The small molecule below binds the protein below.
Small molecule (SMILES): CC[C@H](C)[C@H](NC(=O)[C@H](COP(=O)(O)O)NC(=O)CNC(=O)[C@H](C)N)C(=O)N1CCC[C@H]1C(=O)NCC(=O)N[C@H](C=O)CCCN=C(N)N

Binding-site contacts:
Ligand atom CA contacts residue ASN231 of chain 1.A at 3.6 Å.
Ligand atom O contacts residue V2W1 of chain 1.D at 3.1 Å (h-bond).
Ligand atom CG contacts residue GLU19 of chain 1.A at 3.5 Å.
Ligand atom P contacts residue ARG61 of chain 1.A at 3.7 Å.
Ligand atom N contacts residue LEU234 of chain 1.A at 3.3 Å.
Ligand atom O3P contacts residue ARG134 of chain 1.A at 2.9 Å (salt-bridge).
Ligand atom P contacts residue TYR135 of chain 1.A at 3.7 Å.
Ligand atom O3P contacts residue TYR135 of chain 1.A at 2.5 Å (h-bond).
Ligand atom CG2 contacts residue LYS127 of chain 1.A at 3.3 Å.
Ligand atom CA contacts residue GOL1 of chain 1.G at 3.7 Å.
Ligand atom NH2 contacts residue LEU48 of chain 1.A at 3.5 Å.
Ligand atom O2P contacts residue ARG61 of chain 1.A at 2.9 Å (salt-bridge).
Ligand atom CZ contacts residue GLU19 of chain 1.A at 3.7 Å.
Ligand atom C contacts residue ASN180 of chain 1.A at 3.6 Å.
Ligand atom CD contacts residue GLU19 of chain 1.A at 3.7 Å.
Ligand atom CA contacts residue GOL1 of chain 1.G at 3.3 Å.
Ligand atom N contacts residue GOL1 of chain 1.G at 3.0 Å.
Ligand atom NE contacts residue GLU19 of chain 1.A at 2.8 Å (salt-bridge).
Ligand atom C contacts residue LEU179 of chain 1.A at 3.7 Å (hydrophobic).
Ligand atom O contacts residue GLU187 of chain 1.A at 3.5 Å (salt-bridge).
Ligand atom CA contacts residue ASN180 of chain 1.A at 3.4 Å.
Ligand atom O contacts residue ASN231 of chain 1.A at 3.0 Å (h-bond).
Ligand atom NH2 contacts residue GLU19 of chain 1.A at 3.0 Å (salt-bridge).
Ligand atom C contacts residue V2W1 of chain 1.D at 3.4 Å.
Ligand atom CB contacts residue ASN180 of chain 1.A at 3.3 Å.
Ligand atom C contacts residue ASN231 of chain 1.A at 3.7 Å.
Ligand atom CB contacts residue GOL1 of chain 1.G at 3.6 Å.
Ligand atom CG2 contacts residue ASN180 of chain 1.A at 3.4 Å.
Ligand atom O1P contacts residue ARG61 of chain 1.A at 2.9 Å (salt-bridge).
Ligand atom CA contacts residue LEU234 of chain 1.A at 3.7 Å (hydrophobic).
Ligand atom CB contacts residue GLU187 of chain 1.A at 3.2 Å.
Ligand atom O contacts residue VAL183 of chain 1.A at 3.5 Å.
Ligand atom CB contacts residue ASN180 of chain 1.A at 3.7 Å.
Ligand atom N contacts residue GOL1 of chain 1.G at 3.0 Å (h-bond).
Ligand atom CD contacts residue LEU227 of chain 1.A at 3.7 Å (hydrophobic).
Ligand atom N contacts residue ASN180 of chain 1.A at 2.9 Å (h-bond).
Ligand atom N contacts residue LEU179 of chain 1.A at 3.6 Å.
Ligand atom O1P contacts residue ARG134 of chain 1.A at 2.8 Å (salt-bridge).
Ligand atom CB contacts residue TRP235 of chain 1.A at 3.5 Å (hydrophobic).
Ligand atom N contacts residue ASN231 of chain 1.A at 2.9 Å (h-bond).

Sequence of chain 1.A:
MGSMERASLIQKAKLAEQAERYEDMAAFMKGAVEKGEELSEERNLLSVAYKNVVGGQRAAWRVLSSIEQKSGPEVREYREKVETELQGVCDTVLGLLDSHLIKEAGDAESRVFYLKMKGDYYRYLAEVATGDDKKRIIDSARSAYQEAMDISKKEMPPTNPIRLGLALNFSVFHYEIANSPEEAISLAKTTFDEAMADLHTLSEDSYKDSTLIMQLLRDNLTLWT